Binding-site contacts:
Ligand atom C3 contacts residue ASP526 of chain 1.A at 3.8 Å.
Ligand atom C1 contacts residue ASP526 of chain 1.A at 3.5 Å.
Ligand atom O6 contacts residue SER479 of chain 1.A at 3.4 Å (h-bond).
Ligand atom O5 contacts residue SER479 of chain 1.A at 3.4 Å (h-bond).
Ligand atom O7 contacts residue CYS469 of chain 1.A at 3.5 Å (h-bond).
Ligand atom C7 contacts residue SER468 of chain 1.A at 3.9 Å.
Ligand atom C6 contacts residue LYS480 of chain 1.A at 3.9 Å.
Ligand atom C5 contacts residue SER503 of chain 1.A at 4.1 Å.
Ligand atom C2 contacts residue ASN501 of chain 1.A at 2.5 Å.
Ligand atom C4 contacts residue ASN501 of chain 1.A at 4.2 Å.
Ligand atom C8 contacts residue ASP526 of chain 1.A at 3.8 Å.
Ligand atom C8 contacts residue TYR524 of chain 1.A at 3.5 Å (hydrophobic).
Ligand atom C7 contacts residue ASN501 of chain 1.A at 3.6 Å.
Ligand atom C3 contacts residue ASN501 of chain 1.A at 3.8 Å.
Ligand atom C5 contacts residue ASN501 of chain 1.A at 3.6 Å.
Ligand atom O6 contacts residue LYS480 of chain 1.A at 4.1 Å.
Ligand atom O5 contacts residue ASN501 of chain 1.A at 2.4 Å (h-bond).
Ligand atom O5 contacts residue ASP477 of chain 1.A at 4.2 Å.
Ligand atom O7 contacts residue ASN501 of chain 1.A at 3.9 Å.
Ligand atom C1 contacts residue SER479 of chain 1.A at 4.3 Å.
Ligand atom C5 contacts residue SER479 of chain 1.A at 4.1 Å.
Ligand atom C7 contacts residue CYS469 of chain 1.A at 4.0 Å (hydrophobic).
Ligand atom C2 contacts residue ASP526 of chain 1.A at 3.5 Å.
Ligand atom C1 contacts residue ASN501 of chain 1.A at 1.4 Å.
Ligand atom O5 contacts residue SER503 of chain 1.A at 4.2 Å.
Ligand atom N2 contacts residue ASN501 of chain 1.A at 3.0 Å (h-bond).
Ligand atom N2 contacts residue ASP526 of chain 1.A at 2.8 Å (salt-bridge).
Ligand atom C7 contacts residue ASP526 of chain 1.A at 3.8 Å.
Ligand atom C1 contacts residue SER503 of chain 1.A at 4.2 Å.
Ligand atom O7 contacts residue SER468 of chain 1.A at 3.4 Å.
Ligand atom C6 contacts residue SER479 of chain 1.A at 3.6 Å.
Ligand atom C8 contacts residue CYS469 of chain 1.A at 3.6 Å (hydrophobic).
Ligand atom O6 contacts residue SER407 of chain 1.A at 4.2 Å.
Ligand atom C8 contacts residue SER468 of chain 1.A at 3.9 Å.

Sequence of chain 1.A:
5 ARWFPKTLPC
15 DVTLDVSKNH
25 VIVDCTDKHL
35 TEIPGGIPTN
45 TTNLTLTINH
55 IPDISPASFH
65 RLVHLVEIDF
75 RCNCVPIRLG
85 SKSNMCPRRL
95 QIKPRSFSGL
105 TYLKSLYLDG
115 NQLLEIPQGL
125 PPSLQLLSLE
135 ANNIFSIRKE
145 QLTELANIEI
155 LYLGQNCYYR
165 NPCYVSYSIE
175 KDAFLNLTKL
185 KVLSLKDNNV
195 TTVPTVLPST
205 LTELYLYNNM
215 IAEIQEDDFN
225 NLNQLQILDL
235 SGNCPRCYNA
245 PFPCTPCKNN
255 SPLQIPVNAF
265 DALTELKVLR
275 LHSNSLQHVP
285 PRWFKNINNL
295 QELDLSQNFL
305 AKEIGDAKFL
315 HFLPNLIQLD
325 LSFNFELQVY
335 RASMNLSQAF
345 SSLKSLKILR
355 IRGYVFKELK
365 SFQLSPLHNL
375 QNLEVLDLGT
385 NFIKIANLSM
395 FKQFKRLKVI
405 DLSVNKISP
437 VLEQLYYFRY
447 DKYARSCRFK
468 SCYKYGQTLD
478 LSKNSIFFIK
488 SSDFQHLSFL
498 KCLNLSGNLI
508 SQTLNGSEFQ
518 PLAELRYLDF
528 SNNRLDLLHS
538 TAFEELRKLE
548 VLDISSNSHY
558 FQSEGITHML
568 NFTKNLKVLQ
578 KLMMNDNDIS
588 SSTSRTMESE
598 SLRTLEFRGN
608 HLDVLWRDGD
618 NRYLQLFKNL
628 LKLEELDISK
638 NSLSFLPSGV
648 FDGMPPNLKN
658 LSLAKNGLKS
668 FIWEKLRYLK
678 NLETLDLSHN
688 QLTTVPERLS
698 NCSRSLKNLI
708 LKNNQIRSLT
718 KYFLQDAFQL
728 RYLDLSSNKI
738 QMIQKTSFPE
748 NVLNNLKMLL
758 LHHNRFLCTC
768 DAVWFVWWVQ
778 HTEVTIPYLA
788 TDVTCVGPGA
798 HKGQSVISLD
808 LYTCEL

A small-molecule ligand and the protein it binds are described below.
Small molecule (SMILES): CC(=O)N[C@@H]1[C@@H](O)[C@H](O)[C@@H](CO)O[C@H]1O